Binding-site contacts:
Ligand atom O4 contacts residue ASN128 of chain 1.A at 4.2 Å.
Ligand atom C6 contacts residue ASN128 of chain 1.A at 3.4 Å.
Ligand atom O6 contacts residue TYR70 of chain 1.A at 4.4 Å.
Ligand atom C1 contacts residue ARG73 of chain 1.A at 3.8 Å.
Ligand atom C2 contacts residue ARG67 of chain 1.A at 3.7 Å.
Ligand atom C4 contacts residue TRP18 of chain 1.A at 3.5 Å (hydrophobic).
Ligand atom C4 contacts residue TRP18 of chain 1.A at 3.7 Å (hydrophobic).
Ligand atom C2 contacts residue TYR70 of chain 1.A at 3.3 Å (hydrophobic).
Ligand atom C6 contacts residue TRP18 of chain 1.A at 3.6 Å (hydrophobic).
Ligand atom C5 contacts residue TRP18 of chain 1.A at 3.7 Å (hydrophobic).
Ligand atom C3 contacts residue ASP38 of chain 1.A at 3.5 Å.
Ligand atom C2 contacts residue ARG73 of chain 1.A at 4.2 Å.
Ligand atom O5 contacts residue ARG73 of chain 1.A at 3.0 Å (salt-bridge).
Ligand atom C4 contacts residue ARG73 of chain 1.A at 4.0 Å.
Ligand atom C5 contacts residue ARG73 of chain 1.A at 4.0 Å.
Ligand atom O2 contacts residue TYR70 of chain 1.A at 2.8 Å (h-bond).
Ligand atom C3 contacts residue TRP18 of chain 1.A at 4.4 Å (hydrophobic).
Ligand atom O3 contacts residue TRP18 of chain 1.A at 3.6 Å.
Ligand atom O6 contacts residue ARG73 of chain 1.A at 4.1 Å.
Ligand atom C4 contacts residue ARG67 of chain 1.A at 4.1 Å.
Ligand atom O4 contacts residue TRP18 of chain 1.A at 4.1 Å.
Ligand atom O3 contacts residue ARG67 of chain 1.A at 3.0 Å (salt-bridge).
Ligand atom O4 contacts residue ARG67 of chain 1.A at 3.2 Å (salt-bridge).
Ligand atom O4 contacts residue ASN130 of chain 1.A at 3.9 Å.
Ligand atom O4 contacts residue ASP38 of chain 1.A at 2.6 Å (salt-bridge).
Ligand atom O2 contacts residue ARG67 of chain 1.A at 3.5 Å (salt-bridge).
Ligand atom O3 contacts residue TRP18 of chain 1.A at 3.6 Å.
Ligand atom C3 contacts residue TRP18 of chain 1.A at 3.8 Å (hydrophobic).
Ligand atom O6 contacts residue ASN128 of chain 1.A at 3.9 Å.
Ligand atom C3 contacts residue ARG67 of chain 1.A at 3.8 Å.
Ligand atom O4 contacts residue ARG73 of chain 1.A at 2.8 Å (salt-bridge).
Ligand atom C4 contacts residue ASP38 of chain 1.A at 3.4 Å.
Ligand atom O6 contacts residue TRP18 of chain 1.A at 4.1 Å.
Ligand atom C1 contacts residue TYR70 of chain 1.A at 3.6 Å (hydrophobic).
Ligand atom O3 contacts residue ASP38 of chain 1.A at 2.5 Å (salt-bridge).
Ligand atom C6 contacts residue ARG73 of chain 1.A at 4.0 Å.
Ligand atom O6 contacts residue TRP18 of chain 1.A at 4.2 Å.

A protein and the small-molecule ligand that binds it are described below.
Small molecule (SMILES): OC[C@H]1O[C@H](OC[C@H]2O[C@@H](O)[C@@H](O)[C@@H](O)[C@@H]2O)[C@H](O)[C@@H](O)[C@H]1O

Sequence of chain 1.A:
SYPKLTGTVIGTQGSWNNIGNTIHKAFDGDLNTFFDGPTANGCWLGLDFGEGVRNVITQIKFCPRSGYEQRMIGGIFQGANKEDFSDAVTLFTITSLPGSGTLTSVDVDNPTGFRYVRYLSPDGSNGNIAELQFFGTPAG